A small-molecule ligand and the protein it binds are described below.
Small molecule (SMILES): CC(=O)N[C@H]1[C@@H](O[C@H]2[C@H](O)[C@@H](NC(C)=O)CO[C@@H]2CO)O[C@H](CO)[C@@H](O)[C@@H]1O

Sequence of chain 1.A:
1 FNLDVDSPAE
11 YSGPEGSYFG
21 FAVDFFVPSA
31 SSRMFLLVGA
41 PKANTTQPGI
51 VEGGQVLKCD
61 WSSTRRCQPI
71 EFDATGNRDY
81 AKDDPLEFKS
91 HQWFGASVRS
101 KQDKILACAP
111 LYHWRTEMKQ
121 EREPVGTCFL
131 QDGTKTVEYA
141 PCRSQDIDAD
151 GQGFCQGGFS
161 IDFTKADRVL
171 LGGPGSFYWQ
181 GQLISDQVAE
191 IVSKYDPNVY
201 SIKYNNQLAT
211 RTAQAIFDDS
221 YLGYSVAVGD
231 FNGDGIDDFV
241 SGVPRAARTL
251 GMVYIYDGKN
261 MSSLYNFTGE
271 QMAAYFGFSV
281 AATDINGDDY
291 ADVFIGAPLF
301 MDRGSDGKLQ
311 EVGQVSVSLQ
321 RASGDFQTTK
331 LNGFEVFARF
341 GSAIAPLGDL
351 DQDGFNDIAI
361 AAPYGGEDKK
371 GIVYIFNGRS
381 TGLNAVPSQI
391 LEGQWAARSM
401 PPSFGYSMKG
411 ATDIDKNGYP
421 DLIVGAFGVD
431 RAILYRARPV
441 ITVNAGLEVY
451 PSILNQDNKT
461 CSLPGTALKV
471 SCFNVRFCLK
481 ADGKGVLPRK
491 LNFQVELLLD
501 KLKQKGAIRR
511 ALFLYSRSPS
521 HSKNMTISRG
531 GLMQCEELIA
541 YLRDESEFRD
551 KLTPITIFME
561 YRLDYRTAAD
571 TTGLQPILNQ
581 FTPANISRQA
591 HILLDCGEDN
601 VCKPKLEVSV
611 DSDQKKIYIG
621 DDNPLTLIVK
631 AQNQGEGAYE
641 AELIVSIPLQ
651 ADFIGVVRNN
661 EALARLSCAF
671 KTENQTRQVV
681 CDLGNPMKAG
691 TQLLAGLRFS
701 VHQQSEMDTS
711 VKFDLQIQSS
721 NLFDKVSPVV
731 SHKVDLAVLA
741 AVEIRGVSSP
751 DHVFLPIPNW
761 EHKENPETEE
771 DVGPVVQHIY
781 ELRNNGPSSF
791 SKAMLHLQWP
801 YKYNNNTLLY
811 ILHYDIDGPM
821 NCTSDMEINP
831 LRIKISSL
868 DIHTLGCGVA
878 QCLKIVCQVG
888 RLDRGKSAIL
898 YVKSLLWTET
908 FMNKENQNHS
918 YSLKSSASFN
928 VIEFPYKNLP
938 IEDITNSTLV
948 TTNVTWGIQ

Binding-site contacts:
Ligand atom C5 contacts residue ASN943 of chain 1.A at 3.6 Å.
Ligand atom C1 contacts residue ASN943 of chain 1.A at 1.4 Å.
Ligand atom N2 contacts residue ASN943 of chain 1.A at 2.8 Å (h-bond).
Ligand atom N2 contacts residue THR942 of chain 1.A at 4.4 Å.
Ligand atom O7 contacts residue ASN943 of chain 1.A at 4.2 Å.
Ligand atom O5 contacts residue ASN943 of chain 1.A at 2.4 Å (h-bond).
Ligand atom C4 contacts residue ASN943 of chain 1.A at 4.3 Å.
Ligand atom C2 contacts residue ASN943 of chain 1.A at 2.4 Å.
Ligand atom C7 contacts residue ASN943 of chain 1.A at 3.7 Å.
Ligand atom C3 contacts residue ASN943 of chain 1.A at 3.8 Å.
Ligand atom C8 contacts residue THR942 of chain 1.A at 4.4 Å.